The small molecule below binds the protein below.
Small molecule (SMILES): CC(=O)N[C@@H]1[C@@H](O)[C@H](O)[C@@H](CO)O[C@H]1O

Binding-site contacts:
Ligand atom C1 contacts residue ASN12 of chain 3.A at 1.4 Å.
Ligand atom O7 contacts residue ASN12 of chain 3.A at 4.2 Å.
Ligand atom C7 contacts residue ASN11 of chain 3.A at 4.4 Å.
Ligand atom C8 contacts residue ASN12 of chain 3.A at 4.5 Å.
Ligand atom C3 contacts residue ASN12 of chain 3.A at 3.7 Å.
Ligand atom C3 contacts residue NAG1 of chain 3.K at 3.8 Å.
Ligand atom O5 contacts residue ASN12 of chain 3.A at 2.3 Å (h-bond).
Ligand atom C6 contacts residue NAG1 of chain 3.K at 3.6 Å.
Ligand atom C5 contacts residue ASN12 of chain 3.A at 3.6 Å.
Ligand atom C2 contacts residue ASN12 of chain 3.A at 2.4 Å.
Ligand atom O6 contacts residue NAG1 of chain 3.K at 3.8 Å.
Ligand atom C4 contacts residue NAG1 of chain 3.K at 3.9 Å.
Ligand atom C4 contacts residue ASN12 of chain 3.A at 3.9 Å.
Ligand atom O3 contacts residue NAG1 of chain 3.K at 3.7 Å.
Ligand atom O4 contacts residue NAG1 of chain 3.K at 2.8 Å (h-bond).
Ligand atom C8 contacts residue ASN11 of chain 3.A at 3.8 Å.
Ligand atom C7 contacts residue ASN12 of chain 3.A at 4.0 Å.
Ligand atom N2 contacts residue ASN12 of chain 3.A at 3.2 Å (h-bond).
Ligand atom C5 contacts residue NAG1 of chain 3.K at 3.8 Å.

Sequence of chain 3.A:
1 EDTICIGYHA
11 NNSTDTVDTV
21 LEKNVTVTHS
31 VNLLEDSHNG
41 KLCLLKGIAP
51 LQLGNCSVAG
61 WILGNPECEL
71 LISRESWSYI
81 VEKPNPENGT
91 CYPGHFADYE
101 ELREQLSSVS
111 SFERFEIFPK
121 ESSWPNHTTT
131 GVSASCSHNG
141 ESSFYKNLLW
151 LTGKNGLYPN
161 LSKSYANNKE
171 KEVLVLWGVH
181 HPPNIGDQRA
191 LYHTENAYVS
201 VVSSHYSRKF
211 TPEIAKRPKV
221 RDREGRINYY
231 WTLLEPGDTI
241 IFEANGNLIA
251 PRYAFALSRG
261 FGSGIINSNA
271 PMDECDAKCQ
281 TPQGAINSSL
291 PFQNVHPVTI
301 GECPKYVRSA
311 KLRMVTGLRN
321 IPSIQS